Sequence of chain 1.E:
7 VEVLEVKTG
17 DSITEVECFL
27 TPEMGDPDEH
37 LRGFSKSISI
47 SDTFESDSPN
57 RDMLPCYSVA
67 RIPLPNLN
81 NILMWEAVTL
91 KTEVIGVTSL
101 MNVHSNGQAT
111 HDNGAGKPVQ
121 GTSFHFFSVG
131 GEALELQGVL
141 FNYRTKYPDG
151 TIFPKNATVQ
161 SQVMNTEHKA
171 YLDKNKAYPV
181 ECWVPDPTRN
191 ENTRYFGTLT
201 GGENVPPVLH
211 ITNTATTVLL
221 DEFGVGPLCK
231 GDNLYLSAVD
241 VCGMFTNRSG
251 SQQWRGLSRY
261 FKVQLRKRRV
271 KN

Sequence of chain 1.D:
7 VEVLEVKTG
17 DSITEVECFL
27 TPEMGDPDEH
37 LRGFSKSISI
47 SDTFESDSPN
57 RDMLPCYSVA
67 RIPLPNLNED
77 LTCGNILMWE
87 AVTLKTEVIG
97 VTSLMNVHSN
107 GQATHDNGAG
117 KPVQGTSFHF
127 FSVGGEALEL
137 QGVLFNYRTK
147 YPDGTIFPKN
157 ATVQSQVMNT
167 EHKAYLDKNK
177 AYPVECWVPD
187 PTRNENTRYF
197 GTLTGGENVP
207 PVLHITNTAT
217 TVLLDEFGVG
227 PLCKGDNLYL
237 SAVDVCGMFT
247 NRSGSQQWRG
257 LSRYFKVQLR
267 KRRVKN

Binding-site contacts:
Ligand atom O1B contacts residue ASN247 of chain 1.D at 4.0 Å.
Ligand atom C6 contacts residue GLN253 of chain 1.D at 4.2 Å.
Ligand atom C11 contacts residue ASN106 of chain 1.D at 3.8 Å.
Ligand atom C1 contacts residue SER249 of chain 1.D at 3.7 Å.
Ligand atom O1B contacts residue SER251 of chain 1.D at 2.7 Å (h-bond).
Ligand atom C11 contacts residue LEU37 of chain 1.D at 4.0 Å (hydrophobic).
Ligand atom O9 contacts residue SER43 of chain 1.D at 2.9 Å (h-bond).
Ligand atom C10 contacts residue ASN247 of chain 1.D at 3.6 Å.
Ligand atom C11 contacts residue ASN247 of chain 1.D at 3.5 Å.
Ligand atom C5 contacts residue ASN106 of chain 1.D at 4.2 Å.
Ligand atom N5 contacts residue ASN106 of chain 1.D at 3.6 Å (h-bond).
Ligand atom C5 contacts residue ASN247 of chain 1.D at 3.8 Å.
Ligand atom O7 contacts residue LEU37 of chain 1.D at 3.7 Å.
Ligand atom C8 contacts residue GLN253 of chain 1.D at 4.2 Å.
Ligand atom C11 contacts residue PHE50 of chain 1.E at 3.6 Å (hydrophobic).
Ligand atom C8 contacts residue SER43 of chain 1.D at 3.9 Å.
Ligand atom N5 contacts residue GLN253 of chain 1.D at 3.8 Å.
Ligand atom C7 contacts residue GLN253 of chain 1.D at 3.6 Å.
Ligand atom O1A contacts residue SER249 of chain 1.D at 2.7 Å (h-bond).
Ligand atom O8 contacts residue GLN253 of chain 1.D at 4.2 Å.
Ligand atom C4 contacts residue ASN247 of chain 1.D at 3.8 Å.
Ligand atom O1B contacts residue SER43 of chain 1.D at 4.2 Å.
Ligand atom O1A contacts residue SER251 of chain 1.D at 3.3 Å (h-bond).
Ligand atom O8 contacts residue SER43 of chain 1.D at 2.8 Å (h-bond).
Ligand atom O8 contacts residue SER251 of chain 1.D at 4.2 Å.
Ligand atom C10 contacts residue GLN253 of chain 1.D at 3.7 Å.
Ligand atom O9 contacts residue LYS42 of chain 1.D at 3.4 Å.
Ligand atom O10 contacts residue LEU37 of chain 1.D at 3.6 Å.
Ligand atom O1A contacts residue ASN247 of chain 1.D at 3.9 Å.
Ligand atom C6 contacts residue ASN247 of chain 1.D at 3.9 Å.
Ligand atom C4 contacts residue ASN106 of chain 1.D at 3.7 Å.
Ligand atom N5 contacts residue ASN247 of chain 1.D at 2.9 Å (h-bond).
Ligand atom O1B contacts residue SER249 of chain 1.D at 3.9 Å.
Ligand atom C9 contacts residue GLN253 of chain 1.D at 3.8 Å.
Ligand atom C9 contacts residue SER43 of chain 1.D at 3.6 Å.
Ligand atom C1 contacts residue SER251 of chain 1.D at 3.3 Å.
Ligand atom O8 contacts residue ASN247 of chain 1.D at 4.2 Å.
Ligand atom C10 contacts residue ASN106 of chain 1.D at 3.9 Å.
Ligand atom C11 contacts residue GLN253 of chain 1.D at 3.5 Å.
Ligand atom O4 contacts residue ASN106 of chain 1.D at 2.8 Å (h-bond).

This protein binds this small molecule.
Small molecule (SMILES): CC(=O)N[C@H]1[C@H]([C@H](O)[C@H](O)CO)O[C@@](O)(C(=O)O)C[C@@H]1O